This small molecule binds to this protein.
Small molecule (SMILES): CC(=O)N[C@H]1[C@H](O[C@H]2[C@H](O)[C@@H](NC(C)=O)CO[C@@H]2CO)O[C@H](CO)[C@@H](O)[C@@H]1O

Sequence of chain 1.G:
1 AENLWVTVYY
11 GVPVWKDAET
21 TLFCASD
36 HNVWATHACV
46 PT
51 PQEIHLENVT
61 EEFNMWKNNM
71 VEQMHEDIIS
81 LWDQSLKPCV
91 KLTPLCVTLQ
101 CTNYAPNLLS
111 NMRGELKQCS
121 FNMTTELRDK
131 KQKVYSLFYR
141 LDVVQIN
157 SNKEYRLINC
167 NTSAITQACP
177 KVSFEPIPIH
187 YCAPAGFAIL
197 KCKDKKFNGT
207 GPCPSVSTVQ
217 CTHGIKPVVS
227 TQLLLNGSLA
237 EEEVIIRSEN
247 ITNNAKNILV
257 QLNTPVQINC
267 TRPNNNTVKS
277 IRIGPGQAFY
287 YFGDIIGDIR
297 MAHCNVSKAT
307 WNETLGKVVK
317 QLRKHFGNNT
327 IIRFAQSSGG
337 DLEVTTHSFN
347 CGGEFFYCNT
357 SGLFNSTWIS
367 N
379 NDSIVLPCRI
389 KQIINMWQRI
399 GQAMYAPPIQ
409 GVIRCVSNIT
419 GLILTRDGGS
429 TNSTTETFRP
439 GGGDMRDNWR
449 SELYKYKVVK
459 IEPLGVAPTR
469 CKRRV

Sequence of chain 1.C:
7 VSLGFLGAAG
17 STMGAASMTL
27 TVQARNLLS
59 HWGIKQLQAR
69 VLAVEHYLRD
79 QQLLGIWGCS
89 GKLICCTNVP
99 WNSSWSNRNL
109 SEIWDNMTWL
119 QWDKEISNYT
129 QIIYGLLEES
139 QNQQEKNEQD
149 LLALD

Binding-site contacts:
Ligand atom C1 contacts residue GLU57 of chain 1.G at 3.3 Å.
Ligand atom N2 contacts residue GLU57 of chain 1.G at 3.0 Å (salt-bridge).
Ligand atom C7 contacts residue GLU57 of chain 1.G at 3.2 Å.
Ligand atom O7 contacts residue ASN58 of chain 1.G at 4.2 Å.
Ligand atom O7 contacts residue SER17 of chain 1.C at 4.2 Å.
Ligand atom C1 contacts residue ASN58 of chain 1.G at 1.4 Å.
Ligand atom N2 contacts residue ASN58 of chain 1.G at 2.9 Å (h-bond).
Ligand atom C8 contacts residue SER17 of chain 1.C at 3.8 Å.
Ligand atom C2 contacts residue ASN58 of chain 1.G at 2.4 Å.
Ligand atom C8 contacts residue GLU57 of chain 1.G at 3.3 Å.
Ligand atom C4 contacts residue ASN58 of chain 1.G at 4.2 Å.
Ligand atom C5 contacts residue ASN58 of chain 1.G at 3.7 Å.
Ligand atom O5 contacts residue ASN58 of chain 1.G at 2.4 Å (h-bond).
Ligand atom O7 contacts residue GLU57 of chain 1.G at 3.9 Å.
Ligand atom C2 contacts residue GLU57 of chain 1.G at 3.8 Å.
Ligand atom C3 contacts residue ASN58 of chain 1.G at 3.8 Å.
Ligand atom C7 contacts residue ASN58 of chain 1.G at 3.8 Å.
Ligand atom C8 contacts residue LEU9 of chain 1.C at 4.2 Å (hydrophobic).